Sequence of chain 1.A:
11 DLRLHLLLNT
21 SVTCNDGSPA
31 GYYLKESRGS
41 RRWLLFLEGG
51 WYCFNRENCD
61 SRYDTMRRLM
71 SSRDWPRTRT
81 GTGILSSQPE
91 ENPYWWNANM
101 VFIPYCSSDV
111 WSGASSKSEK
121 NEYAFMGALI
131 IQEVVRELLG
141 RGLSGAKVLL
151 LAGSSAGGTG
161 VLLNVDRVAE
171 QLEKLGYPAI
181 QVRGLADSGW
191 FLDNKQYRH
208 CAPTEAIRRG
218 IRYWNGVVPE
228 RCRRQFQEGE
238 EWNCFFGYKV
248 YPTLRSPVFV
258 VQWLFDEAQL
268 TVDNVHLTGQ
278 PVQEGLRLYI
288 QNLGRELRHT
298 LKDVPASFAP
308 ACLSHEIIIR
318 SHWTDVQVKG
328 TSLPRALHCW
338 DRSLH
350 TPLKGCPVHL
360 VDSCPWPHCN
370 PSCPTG

Binding-site contacts:
Ligand atom C5 contacts residue ASN19 of chain 1.A at 3.6 Å.
Ligand atom O5 contacts residue VAL22 of chain 1.A at 3.5 Å.
Ligand atom N2 contacts residue ASN19 of chain 1.A at 2.9 Å (h-bond).
Ligand atom C3 contacts residue ASN19 of chain 1.A at 3.8 Å.
Ligand atom O5 contacts residue ASN19 of chain 1.A at 2.3 Å (h-bond).
Ligand atom C2 contacts residue ASN19 of chain 1.A at 2.4 Å.
Ligand atom O5 contacts residue SER21 of chain 1.A at 4.5 Å.
Ligand atom O7 contacts residue ASN19 of chain 1.A at 3.6 Å.
Ligand atom C6 contacts residue MET126 of chain 1.A at 4.5 Å (hydrophobic).
Ligand atom O6 contacts residue VAL22 of chain 1.A at 4.2 Å.
Ligand atom C5 contacts residue VAL22 of chain 1.A at 4.4 Å (hydrophobic).
Ligand atom O6 contacts residue LEU129 of chain 1.A at 4.1 Å.
Ligand atom C4 contacts residue ASN19 of chain 1.A at 4.2 Å.
Ligand atom C1 contacts residue VAL22 of chain 1.A at 4.3 Å (hydrophobic).
Ligand atom C6 contacts residue VAL22 of chain 1.A at 4.1 Å (hydrophobic).
Ligand atom C1 contacts residue ASN19 of chain 1.A at 1.4 Å.
Ligand atom C7 contacts residue ASN19 of chain 1.A at 3.5 Å.

This protein binds this small molecule.
Small molecule (SMILES): CC(=O)N[C@@H]1[C@@H](O)[C@H](O)[C@@H](CO)O[C@H]1O